Sequence of chain 13.Y:
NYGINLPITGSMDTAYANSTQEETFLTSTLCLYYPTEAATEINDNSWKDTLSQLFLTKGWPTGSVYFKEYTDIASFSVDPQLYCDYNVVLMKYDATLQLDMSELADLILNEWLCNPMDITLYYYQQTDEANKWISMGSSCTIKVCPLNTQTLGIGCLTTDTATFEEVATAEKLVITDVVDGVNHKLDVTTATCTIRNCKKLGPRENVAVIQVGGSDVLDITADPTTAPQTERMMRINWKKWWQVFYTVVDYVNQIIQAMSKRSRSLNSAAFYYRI

Binding-site contacts:
Ligand atom C3 contacts residue ASN19 of chain 13.Y at 4.4 Å.
Ligand atom C2 contacts residue ASN19 of chain 13.Y at 3.4 Å.
Ligand atom O6 contacts residue ASN19 of chain 13.Y at 4.4 Å.
Ligand atom N2 contacts residue ASN19 of chain 13.Y at 4.0 Å.
Ligand atom C8 contacts residue TYR17 of chain 13.Y at 4.0 Å (hydrophobic).
Ligand atom C5 contacts residue ASN19 of chain 13.Y at 3.3 Å.
Ligand atom C4 contacts residue ASN19 of chain 13.Y at 4.5 Å.
Ligand atom O7 contacts residue ASN19 of chain 13.Y at 4.4 Å.
Ligand atom C1 contacts residue ASN19 of chain 13.Y at 1.9 Å.
Ligand atom C6 contacts residue ASN19 of chain 13.Y at 4.1 Å.
Ligand atom O5 contacts residue ASN19 of chain 13.Y at 2.2 Å (h-bond).

A protein and the small-molecule ligand that binds it are described below.
Small molecule (SMILES): CC(=O)N[C@H]1[C@H](O[C@H]2[C@H](O)[C@@H](NC(C)=O)CO[C@@H]2CO)O[C@H](CO)[C@@H](O)[C@@H]1O